Sequence of chain 1.A:
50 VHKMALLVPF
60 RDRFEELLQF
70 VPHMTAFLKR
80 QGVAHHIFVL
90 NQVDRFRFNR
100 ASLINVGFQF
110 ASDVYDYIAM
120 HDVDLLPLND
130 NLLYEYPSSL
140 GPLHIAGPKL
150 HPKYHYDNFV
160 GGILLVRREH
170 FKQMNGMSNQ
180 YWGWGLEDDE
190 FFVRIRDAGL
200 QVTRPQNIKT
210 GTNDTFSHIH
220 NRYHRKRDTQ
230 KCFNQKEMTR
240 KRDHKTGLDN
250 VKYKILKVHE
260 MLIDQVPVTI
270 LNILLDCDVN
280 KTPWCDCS

Binding-site contacts:
Ligand atom N contacts residue XYP2 of chain 1.B at 2.2 Å (h-bond).
Ligand atom OXT contacts residue ASP187 of chain 1.A at 4.5 Å.
Ligand atom OG contacts residue ARG99 of chain 1.A at 4.0 Å.
Ligand atom OXT contacts residue LEU185 of chain 1.A at 4.2 Å.
Ligand atom C contacts residue GLU186 of chain 1.A at 3.5 Å.
Ligand atom N contacts residue TYR153 of chain 1.A at 4.2 Å.
Ligand atom C contacts residue ARG99 of chain 1.A at 4.4 Å.
Ligand atom CB contacts residue ARG99 of chain 1.A at 3.5 Å.
Ligand atom OXT contacts residue GLU186 of chain 1.A at 2.9 Å (salt-bridge).
Ligand atom C contacts residue TRP183 of chain 1.A at 3.7 Å (hydrophobic).
Ligand atom CB contacts residue UDP1 of chain 1.D at 4.2 Å.
Ligand atom CA contacts residue GLU186 of chain 1.A at 3.4 Å.
Ligand atom OXT contacts residue XYP2 of chain 1.B at 3.4 Å (h-bond).
Ligand atom N contacts residue UDP1 of chain 1.D at 3.3 Å (h-bond).
Ligand atom C contacts residue XYP2 of chain 1.B at 4.2 Å.
Ligand atom CB contacts residue XYP2 of chain 1.B at 3.9 Å.
Ligand atom CA contacts residue XYP2 of chain 1.B at 3.0 Å.
Ligand atom OG contacts residue XYP2 of chain 1.B at 4.1 Å.
Ligand atom CA contacts residue TRP183 of chain 1.A at 4.4 Å (hydrophobic).
Ligand atom CA contacts residue UDP1 of chain 1.D at 4.2 Å.
Ligand atom C contacts residue GLY184 of chain 1.A at 4.1 Å.
Ligand atom CB contacts residue ASP187 of chain 1.A at 4.0 Å.
Ligand atom OXT contacts residue TRP183 of chain 1.A at 3.7 Å.
Ligand atom N contacts residue TRP183 of chain 1.A at 3.9 Å.
Ligand atom CB contacts residue GLY161 of chain 1.A at 4.2 Å.
Ligand atom CB contacts residue ASP121 of chain 1.A at 4.1 Å.
Ligand atom CA contacts residue ASP187 of chain 1.A at 3.7 Å.
Ligand atom OG contacts residue UDP1 of chain 1.D at 3.2 Å (h-bond).
Ligand atom OG contacts residue GLY160 of chain 1.A at 4.2 Å.
Ligand atom OG contacts residue GLY161 of chain 1.A at 3.3 Å (h-bond).
Ligand atom OG contacts residue ASP121 of chain 1.A at 3.0 Å (salt-bridge).
Ligand atom N contacts residue ASP187 of chain 1.A at 3.9 Å.
Ligand atom C contacts residue UDP1 of chain 1.D at 4.0 Å.
Ligand atom CB contacts residue GLU186 of chain 1.A at 3.3 Å.
Ligand atom OXT contacts residue GLY184 of chain 1.A at 2.8 Å (h-bond).

The protein below binds the small molecule below.
Small molecule (SMILES): NC(CO)CO